The small molecule below binds the protein below.
Small molecule (SMILES): CC1=C(N2CC2)C(=O)C(CO)=C(N2CC2)C1=O

Binding-site contacts:
Ligand atom C12 contacts residue PHE106 of chain 1.D at 3.8 Å (hydrophobic).
Ligand atom C9 contacts residue TRP105 of chain 1.D at 4.0 Å (hydrophobic).
Ligand atom C1 contacts residue FAD1 of chain 1.L at 4.1 Å.
Ligand atom C12 contacts residue FAD1 of chain 1.L at 3.9 Å.
Ligand atom O1 contacts residue MET154 of chain 1.D at 3.8 Å.
Ligand atom C3 contacts residue FAD1 of chain 1.L at 4.0 Å.
Ligand atom O1 contacts residue GLY150 of chain 1.D at 3.9 Å.
Ligand atom C1 contacts residue HIS161 of chain 1.D at 3.9 Å.
Ligand atom C2 contacts residue GLY150 of chain 1.D at 3.6 Å.
Ligand atom C5 contacts residue FAD1 of chain 1.L at 3.6 Å.
Ligand atom C3 contacts residue GLY149 of chain 1.D at 4.1 Å.
Ligand atom C12 contacts residue PHE178 of chain 1.B at 3.7 Å (hydrophobic).
Ligand atom C2 contacts residue TYR128 of chain 1.B at 3.7 Å (hydrophobic).
Ligand atom C9 contacts residue TYR126 of chain 1.B at 3.8 Å (hydrophobic).
Ligand atom C4 contacts residue FAD1 of chain 1.L at 3.6 Å.
Ligand atom C9 contacts residue PHE178 of chain 1.B at 3.4 Å (hydrophobic).
Ligand atom C1 contacts residue GLY150 of chain 1.D at 4.1 Å.
Ligand atom O3 contacts residue TYR128 of chain 1.B at 2.9 Å (h-bond).
Ligand atom O2 contacts residue TYR128 of chain 1.B at 3.3 Å (h-bond).
Ligand atom C10 contacts residue FAD1 of chain 1.L at 3.4 Å.
Ligand atom C7 contacts residue GLY149 of chain 1.D at 4.0 Å.
Ligand atom C12 contacts residue HIS161 of chain 1.D at 3.3 Å.
Ligand atom C1 contacts residue TYR128 of chain 1.B at 4.0 Å (hydrophobic).
Ligand atom N1 contacts residue GLY150 of chain 1.D at 3.3 Å (h-bond).
Ligand atom C4 contacts residue TYR128 of chain 1.B at 3.4 Å (hydrophobic).
Ligand atom C6 contacts residue HIS161 of chain 1.D at 4.1 Å.
Ligand atom C10 contacts residue TYR126 of chain 1.B at 3.4 Å (hydrophobic).
Ligand atom C8 contacts residue GLY149 of chain 1.D at 4.1 Å.
Ligand atom C7 contacts residue MET154 of chain 1.D at 3.4 Å (hydrophobic).
Ligand atom O1 contacts residue HIS161 of chain 1.D at 2.8 Å (h-bond).
Ligand atom C7 contacts residue GLY150 of chain 1.D at 3.5 Å.
Ligand atom C2 contacts residue GLY149 of chain 1.D at 3.8 Å.
Ligand atom C6 contacts residue FAD1 of chain 1.L at 3.9 Å.
Ligand atom C3 contacts residue TYR128 of chain 1.B at 3.4 Å (hydrophobic).
Ligand atom C11 contacts residue TYR128 of chain 1.B at 3.2 Å (hydrophobic).
Ligand atom C8 contacts residue TYR128 of chain 1.B at 3.9 Å (hydrophobic).
Ligand atom N2 contacts residue FAD1 of chain 1.L at 3.2 Å.
Ligand atom O2 contacts residue FAD1 of chain 1.L at 3.3 Å (h-bond).
Ligand atom C11 contacts residue GLY149 of chain 1.D at 3.7 Å.
Ligand atom N1 contacts residue GLY149 of chain 1.D at 3.3 Å.

Sequence of chain 1.B:
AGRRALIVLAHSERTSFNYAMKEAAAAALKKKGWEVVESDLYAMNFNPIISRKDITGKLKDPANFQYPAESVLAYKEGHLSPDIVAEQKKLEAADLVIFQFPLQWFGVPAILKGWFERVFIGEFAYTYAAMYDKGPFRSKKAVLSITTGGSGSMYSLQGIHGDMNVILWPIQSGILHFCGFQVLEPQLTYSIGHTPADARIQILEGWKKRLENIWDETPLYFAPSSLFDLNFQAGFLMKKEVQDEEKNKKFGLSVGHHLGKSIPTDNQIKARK

Sequence of chain 1.D:
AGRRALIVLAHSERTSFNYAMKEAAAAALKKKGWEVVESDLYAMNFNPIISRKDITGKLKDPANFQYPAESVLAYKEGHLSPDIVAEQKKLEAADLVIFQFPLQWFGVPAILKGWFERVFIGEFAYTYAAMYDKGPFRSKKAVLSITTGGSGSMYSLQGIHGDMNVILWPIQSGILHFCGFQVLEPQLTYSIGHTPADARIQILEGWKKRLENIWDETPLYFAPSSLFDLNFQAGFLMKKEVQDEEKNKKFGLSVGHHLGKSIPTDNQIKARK